Sequence of chain 13.B:
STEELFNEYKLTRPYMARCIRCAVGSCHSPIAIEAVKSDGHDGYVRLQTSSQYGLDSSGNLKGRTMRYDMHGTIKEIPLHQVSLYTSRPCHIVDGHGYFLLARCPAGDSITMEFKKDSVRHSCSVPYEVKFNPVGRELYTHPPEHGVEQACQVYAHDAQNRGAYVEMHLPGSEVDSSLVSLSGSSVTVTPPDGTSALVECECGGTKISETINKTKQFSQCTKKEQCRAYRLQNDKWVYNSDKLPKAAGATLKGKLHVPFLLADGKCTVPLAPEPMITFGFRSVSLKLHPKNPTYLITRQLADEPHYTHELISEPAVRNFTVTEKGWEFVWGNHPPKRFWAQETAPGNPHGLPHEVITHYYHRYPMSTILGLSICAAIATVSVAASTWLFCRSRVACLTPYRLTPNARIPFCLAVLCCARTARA

Binding-site contacts:
Ligand atom O5 contacts residue SER284 of chain 13.B at 4.2 Å.
Ligand atom C8 contacts residue GLU305 of chain 46.A at 4.5 Å.
Ligand atom C6 contacts residue SER284 of chain 13.B at 3.4 Å.
Ligand atom O7 contacts residue GLU305 of chain 46.A at 2.4 Å (salt-bridge).
Ligand atom N2 contacts residue GLU305 of chain 46.A at 4.4 Å.
Ligand atom O6 contacts residue SER284 of chain 13.B at 2.4 Å (h-bond).
Ligand atom O6 contacts residue ASN318 of chain 13.B at 2.9 Å (h-bond).
Ligand atom C6 contacts residue ASN318 of chain 13.B at 3.2 Å.
Ligand atom C5 contacts residue SER284 of chain 13.B at 4.5 Å.
Ligand atom C7 contacts residue GLU305 of chain 46.A at 3.6 Å.

Sequence of chain 46.A:
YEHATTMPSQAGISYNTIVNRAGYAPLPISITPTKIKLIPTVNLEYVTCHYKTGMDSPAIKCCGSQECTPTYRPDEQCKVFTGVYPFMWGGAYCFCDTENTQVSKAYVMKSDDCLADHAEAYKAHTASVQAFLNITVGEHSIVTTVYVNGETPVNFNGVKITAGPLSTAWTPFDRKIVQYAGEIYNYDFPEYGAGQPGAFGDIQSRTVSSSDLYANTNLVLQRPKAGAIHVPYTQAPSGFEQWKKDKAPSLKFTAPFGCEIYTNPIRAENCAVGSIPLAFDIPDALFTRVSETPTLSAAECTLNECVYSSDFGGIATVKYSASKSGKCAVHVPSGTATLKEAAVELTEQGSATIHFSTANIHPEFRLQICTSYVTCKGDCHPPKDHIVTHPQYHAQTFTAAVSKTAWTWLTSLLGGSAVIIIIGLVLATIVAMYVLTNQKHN

A protein and the small-molecule ligand that binds it are described below.
Small molecule (SMILES): CC(=O)N[C@@H]1[C@@H](O)[C@H](O)[C@@H](CO)O[C@H]1O